Binding-site contacts:
Ligand atom NP1 contacts residue YXR1 of chain 1.C at 0.0 Å (h-bond).
Ligand atom CP3 contacts residue YXR1 of chain 1.C at 0.0 Å.
Ligand atom CP5 contacts residue YXR1 of chain 1.C at 0.0 Å.
Ligand atom P2 contacts residue YXR1 of chain 1.C at 0.0 Å.
Ligand atom OS4 contacts residue PHE223 of chain 1.A at 2.5 Å (h-bond).
Ligand atom CPB contacts residue YXR1 of chain 1.C at 0.0 Å.
Ligand atom P1 contacts residue YXR1 of chain 1.C at 0.0 Å.
Ligand atom CP1 contacts residue YXR1 of chain 1.C at 0.0 Å.
Ligand atom OS5 contacts residue YXR1 of chain 1.C at 0.0 Å (h-bond).
Ligand atom NP1 contacts residue PHE65 of chain 1.A at 3.0 Å (h-bond).
Ligand atom CS3 contacts residue YXR1 of chain 1.C at 1.4 Å.
Ligand atom OP1 contacts residue ASN263 of chain 1.A at 2.9 Å (h-bond).
Ligand atom CP8 contacts residue YXR1 of chain 1.C at 0.0 Å.
Ligand atom O5' contacts residue YXR1 of chain 1.C at 0.0 Å (h-bond).
Ligand atom CPA contacts residue YXR1 of chain 1.C at 0.0 Å.
Ligand atom OS4 contacts residue YXR1 of chain 1.C at 0.0 Å (h-bond).
Ligand atom CS1 contacts residue YXR1 of chain 1.C at 0.2 Å.
Ligand atom CP2 contacts residue YXR1 of chain 1.C at 0.0 Å.
Ligand atom O5' contacts residue LYS155 of chain 1.A at 2.5 Å (salt-bridge).
Ligand atom NP2 contacts residue YXR1 of chain 1.C at 0.0 Å (h-bond).
Ligand atom O21 contacts residue YXR1 of chain 1.C at 0.0 Å (h-bond).
Ligand atom CP6 contacts residue YXR1 of chain 1.C at 0.0 Å.
Ligand atom CS2 contacts residue YXR1 of chain 1.C at 0.2 Å.
Ligand atom SS4 contacts residue YXR1 of chain 1.C at 0.0 Å (h-bond).
Ligand atom OP3 contacts residue LEU261 of chain 1.A at 2.7 Å (h-bond).
Ligand atom OP3 contacts residue YXR1 of chain 1.C at 0.0 Å (h-bond).
Ligand atom OP1 contacts residue YXR1 of chain 1.C at 0.0 Å (h-bond).
Ligand atom CP4 contacts residue YXR1 of chain 1.C at 0.0 Å.
Ligand atom OP2 contacts residue YXR1 of chain 1.C at 0.0 Å (h-bond).
Ligand atom O7 contacts residue YXR1 of chain 1.C at 0.0 Å (h-bond).
Ligand atom OS5 contacts residue ASN216 of chain 1.A at 1.8 Å (h-bond).
Ligand atom O22 contacts residue YXR1 of chain 1.C at 0.0 Å (h-bond).
Ligand atom O56 contacts residue YXR1 of chain 1.C at 0.0 Å (h-bond).
Ligand atom CP7 contacts residue YXR1 of chain 1.C at 0.0 Å.
Ligand atom O6 contacts residue YXR1 of chain 1.C at 0.0 Å (h-bond).
Ligand atom OS1 contacts residue YXR1 of chain 1.C at 0.3 Å (h-bond).
Ligand atom S contacts residue YXR1 of chain 1.C at 0.0 Å (h-bond).
Ligand atom O12 contacts residue YXR1 of chain 1.C at 0.0 Å (h-bond).
Ligand atom CP9 contacts residue YXR1 of chain 1.C at 0.0 Å.
Ligand atom O11 contacts residue YXR1 of chain 1.C at 0.0 Å (h-bond).

Sequence of chain 1.A:
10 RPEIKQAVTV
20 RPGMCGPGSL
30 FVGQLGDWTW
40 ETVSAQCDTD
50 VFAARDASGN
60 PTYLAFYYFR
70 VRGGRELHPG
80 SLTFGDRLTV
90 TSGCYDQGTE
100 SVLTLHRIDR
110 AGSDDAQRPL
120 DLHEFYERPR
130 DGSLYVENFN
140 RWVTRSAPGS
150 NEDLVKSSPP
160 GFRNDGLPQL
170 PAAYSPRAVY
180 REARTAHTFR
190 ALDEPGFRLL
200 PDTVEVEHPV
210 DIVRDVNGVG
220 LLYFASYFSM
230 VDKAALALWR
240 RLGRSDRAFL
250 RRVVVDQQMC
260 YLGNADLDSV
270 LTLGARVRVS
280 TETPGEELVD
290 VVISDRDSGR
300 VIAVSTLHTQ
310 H

Sequence of chain 2.A:
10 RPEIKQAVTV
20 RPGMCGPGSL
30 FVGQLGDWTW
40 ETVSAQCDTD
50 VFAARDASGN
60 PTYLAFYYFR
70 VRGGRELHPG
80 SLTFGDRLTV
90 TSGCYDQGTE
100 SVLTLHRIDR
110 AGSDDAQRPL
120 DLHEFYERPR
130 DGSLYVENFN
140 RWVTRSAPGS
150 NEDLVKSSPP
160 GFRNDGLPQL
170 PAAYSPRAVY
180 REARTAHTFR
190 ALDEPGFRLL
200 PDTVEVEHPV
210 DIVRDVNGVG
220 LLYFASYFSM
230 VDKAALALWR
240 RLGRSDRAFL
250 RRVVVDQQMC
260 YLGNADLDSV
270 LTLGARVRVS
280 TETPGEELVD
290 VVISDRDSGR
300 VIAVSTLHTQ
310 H

This small molecule binds to this protein.
Small molecule (SMILES): C[C@@H](C(=O)SCCNC(=O)CCNC(=O)[C@H](O)C(C)(C)COP(=O)(O)OP(=O)(O)OC[C@H]1O[C@@H](n2cnc3c(N)ncnc32)[C@H](O)[C@@H]1OP(=O)(O)O)S(=O)(=O)O